Binding-site contacts:
Ligand atom O5 contacts residue GLU133 of chain 1.A at 4.2 Å.
Ligand atom O7 contacts residue ASN19 of chain 1.A at 3.5 Å (h-bond).
Ligand atom C2 contacts residue ASN19 of chain 1.A at 2.4 Å.
Ligand atom C5 contacts residue SER21 of chain 1.A at 3.4 Å.
Ligand atom O5 contacts residue SER21 of chain 1.A at 3.3 Å (h-bond).
Ligand atom C5 contacts residue VAL22 of chain 1.A at 4.3 Å (hydrophobic).
Ligand atom O7 contacts residue ARG136 of chain 1.A at 3.1 Å (salt-bridge).
Ligand atom C5 contacts residue ASN19 of chain 1.A at 3.6 Å.
Ligand atom C7 contacts residue ASN19 of chain 1.A at 3.4 Å.
Ligand atom C1 contacts residue SER21 of chain 1.A at 3.5 Å.
Ligand atom C1 contacts residue ASN19 of chain 1.A at 1.4 Å.
Ligand atom N2 contacts residue ASN19 of chain 1.A at 2.9 Å (h-bond).
Ligand atom C6 contacts residue SER21 of chain 1.A at 3.8 Å.
Ligand atom O5 contacts residue VAL22 of chain 1.A at 3.4 Å.
Ligand atom C3 contacts residue ASN19 of chain 1.A at 3.8 Å.
Ligand atom O7 contacts residue GLU133 of chain 1.A at 4.2 Å.
Ligand atom O6 contacts residue VAL22 of chain 1.A at 3.8 Å.
Ligand atom C1 contacts residue VAL22 of chain 1.A at 4.3 Å (hydrophobic).
Ligand atom C4 contacts residue ASN19 of chain 1.A at 4.2 Å.
Ligand atom C1 contacts residue GLU133 of chain 1.A at 4.3 Å.
Ligand atom C7 contacts residue ARG136 of chain 1.A at 3.8 Å.
Ligand atom O5 contacts residue ASN19 of chain 1.A at 2.3 Å (h-bond).
Ligand atom O6 contacts residue LEU129 of chain 1.A at 4.0 Å.
Ligand atom C8 contacts residue ARG136 of chain 1.A at 4.2 Å.
Ligand atom C6 contacts residue VAL22 of chain 1.A at 4.0 Å (hydrophobic).

Sequence of chain 1.A:
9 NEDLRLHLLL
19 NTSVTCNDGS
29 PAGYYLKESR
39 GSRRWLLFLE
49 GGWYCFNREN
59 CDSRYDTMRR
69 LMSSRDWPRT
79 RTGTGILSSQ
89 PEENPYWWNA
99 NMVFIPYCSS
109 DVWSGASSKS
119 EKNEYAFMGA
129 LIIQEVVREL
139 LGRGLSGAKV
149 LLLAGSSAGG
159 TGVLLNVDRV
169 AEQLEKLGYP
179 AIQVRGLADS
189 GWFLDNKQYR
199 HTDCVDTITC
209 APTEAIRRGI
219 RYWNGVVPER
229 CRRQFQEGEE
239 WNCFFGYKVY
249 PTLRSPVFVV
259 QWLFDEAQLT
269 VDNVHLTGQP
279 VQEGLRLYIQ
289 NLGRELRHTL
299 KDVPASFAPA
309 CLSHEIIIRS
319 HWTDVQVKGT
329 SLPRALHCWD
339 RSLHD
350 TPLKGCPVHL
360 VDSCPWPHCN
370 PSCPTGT

The small molecule below binds the protein below.
Small molecule (SMILES): CC(=O)N[C@@H]1[C@@H](O)[C@H](O)[C@@H](CO)O[C@H]1O